This small molecule binds to this protein.
Small molecule (SMILES): CC(C)C[C@H](NC(=O)[C@@H](NC(=O)[C@H](C)NC(=O)[C@@H](NC(=O)[C@@H](NC(=O)[C@H](CC(N)=O)NC(=O)[C@H](Cc1ccc(O)cc1)NC(=O)[C@H](CC(C)C)NC(=O)[C@@H](N)CO)[C@@H](C)O)C(C)C)[C@@H](C)O)C(=O)O

Sequence of chain 1.A:
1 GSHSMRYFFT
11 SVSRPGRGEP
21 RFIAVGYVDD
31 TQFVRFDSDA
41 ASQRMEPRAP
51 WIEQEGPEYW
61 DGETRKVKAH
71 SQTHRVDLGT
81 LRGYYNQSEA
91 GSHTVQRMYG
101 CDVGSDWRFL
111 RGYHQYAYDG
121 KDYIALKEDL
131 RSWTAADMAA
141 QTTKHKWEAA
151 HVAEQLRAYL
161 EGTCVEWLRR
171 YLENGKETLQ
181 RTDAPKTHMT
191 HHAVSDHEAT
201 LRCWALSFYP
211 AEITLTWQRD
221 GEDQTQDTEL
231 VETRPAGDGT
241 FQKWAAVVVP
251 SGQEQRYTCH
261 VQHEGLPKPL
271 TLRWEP

Sequence of chain 1.D:
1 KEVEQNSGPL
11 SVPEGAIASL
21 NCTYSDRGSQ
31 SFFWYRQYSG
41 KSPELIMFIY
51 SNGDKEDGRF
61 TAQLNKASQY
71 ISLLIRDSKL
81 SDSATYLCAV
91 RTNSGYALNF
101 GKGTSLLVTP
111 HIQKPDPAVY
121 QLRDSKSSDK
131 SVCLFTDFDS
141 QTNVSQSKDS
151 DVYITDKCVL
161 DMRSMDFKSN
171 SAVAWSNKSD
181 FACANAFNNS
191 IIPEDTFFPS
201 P

Binding-site contacts:
Ligand atom CB contacts residue VAL97 of chain 1.E at 3.4 Å (hydrophobic).
Ligand atom OG contacts residue GLU63 of chain 1.A at 2.7 Å (salt-bridge).
Ligand atom O contacts residue ARG97 of chain 1.A at 3.5 Å (salt-bridge).
Ligand atom O contacts residue ASN93 of chain 1.D at 3.2 Å (h-bond).
Ligand atom N contacts residue ASP77 of chain 1.A at 2.7 Å (salt-bridge).
Ligand atom OD1 contacts residue THR92 of chain 1.D at 3.4 Å (h-bond).
Ligand atom O contacts residue TYR99 of chain 1.E at 2.7 Å (h-bond).
Ligand atom OG contacts residue LYS66 of chain 1.A at 3.2 Å (salt-bridge).
Ligand atom N contacts residue TYR159 of chain 1.A at 3.4 Å (h-bond).
Ligand atom OD1 contacts residue GLY95 of chain 1.D at 3.4 Å (h-bond).
Ligand atom ND2 contacts residue ASN93 of chain 1.D at 3.0 Å (h-bond).
Ligand atom CB contacts residue TYR99 of chain 1.E at 3.4 Å (hydrophobic).
Ligand atom O contacts residue HIS70 of chain 1.A at 3.3 Å.
Ligand atom O contacts residue TYR99 of chain 1.E at 3.4 Å.
Ligand atom O contacts residue LYS66 of chain 1.A at 2.9 Å (salt-bridge).
Ligand atom N contacts residue ASN93 of chain 1.D at 3.4 Å (h-bond).
Ligand atom OXT contacts residue LYS146 of chain 1.A at 2.9 Å.
Ligand atom OG1 contacts residue THR96 of chain 1.E at 2.7 Å (h-bond).
Ligand atom N contacts residue THR96 of chain 1.E at 3.2 Å (h-bond).
Ligand atom O contacts residue TRP147 of chain 1.A at 2.9 Å (h-bond).
Ligand atom CB contacts residue GLU63 of chain 1.A at 3.4 Å.
Ligand atom OH contacts residue LEU156 of chain 1.A at 3.5 Å (h-bond).
Ligand atom CA contacts residue THR96 of chain 1.E at 3.3 Å.
Ligand atom O contacts residue TYR96 of chain 1.D at 2.8 Å (h-bond).
Ligand atom N contacts residue MET5 of chain 1.A at 3.4 Å.
Ligand atom OG1 contacts residue VAL97 of chain 1.E at 3.4 Å.
Ligand atom CD1 contacts residue TYR7 of chain 1.A at 3.4 Å (hydrophobic).
Ligand atom ND2 contacts residue GLN30 of chain 1.D at 3.0 Å (h-bond).
Ligand atom CB contacts residue ASP77 of chain 1.A at 3.3 Å.
Ligand atom CD1 contacts residue ASP77 of chain 1.A at 3.5 Å.
Ligand atom N contacts residue TYR99 of chain 1.A at 3.0 Å (h-bond).
Ligand atom CG2 contacts residue THR96 of chain 1.E at 3.3 Å.
Ligand atom CA contacts residue TYR7 of chain 1.A at 3.5 Å (hydrophobic).
Ligand atom OH contacts residue GLN155 of chain 1.A at 3.3 Å.
Ligand atom C contacts residue TYR96 of chain 1.D at 3.4 Å (hydrophobic).
Ligand atom C contacts residue TYR99 of chain 1.E at 3.3 Å (hydrophobic).
Ligand atom CG2 contacts residue VAL76 of chain 1.A at 3.5 Å (hydrophobic).
Ligand atom C contacts residue TYR7 of chain 1.A at 3.2 Å (hydrophobic).
Ligand atom O contacts residue LYS146 of chain 1.A at 3.4 Å.
Ligand atom O contacts residue TYR7 of chain 1.A at 2.2 Å (h-bond).

Sequence of chain 1.E:
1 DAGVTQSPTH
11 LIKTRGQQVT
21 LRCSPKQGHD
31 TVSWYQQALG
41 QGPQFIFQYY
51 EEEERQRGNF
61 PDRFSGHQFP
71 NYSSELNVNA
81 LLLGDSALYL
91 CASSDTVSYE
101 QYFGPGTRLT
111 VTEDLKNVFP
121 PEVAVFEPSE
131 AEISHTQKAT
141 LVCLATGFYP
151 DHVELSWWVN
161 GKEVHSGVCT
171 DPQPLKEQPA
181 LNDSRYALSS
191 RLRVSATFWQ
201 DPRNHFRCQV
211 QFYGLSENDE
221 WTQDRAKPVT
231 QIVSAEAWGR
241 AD